Sequence of chain 1.A:
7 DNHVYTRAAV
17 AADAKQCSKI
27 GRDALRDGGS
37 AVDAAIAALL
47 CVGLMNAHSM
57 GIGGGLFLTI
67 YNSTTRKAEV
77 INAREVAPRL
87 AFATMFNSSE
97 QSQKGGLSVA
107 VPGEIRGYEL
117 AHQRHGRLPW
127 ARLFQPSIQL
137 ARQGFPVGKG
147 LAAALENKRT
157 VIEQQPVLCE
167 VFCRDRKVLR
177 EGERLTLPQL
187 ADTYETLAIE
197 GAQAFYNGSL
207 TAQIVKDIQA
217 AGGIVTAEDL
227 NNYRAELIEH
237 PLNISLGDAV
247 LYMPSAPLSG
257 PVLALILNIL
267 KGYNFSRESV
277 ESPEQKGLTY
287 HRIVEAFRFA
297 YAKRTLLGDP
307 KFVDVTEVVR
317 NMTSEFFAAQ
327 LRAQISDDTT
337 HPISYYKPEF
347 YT

A small-molecule ligand and the protein it binds are described below.
Small molecule (SMILES): CC(=O)N[C@@H]1[C@@H](O)[C@H](O)[C@@H](CO)O[C@H]1O

Binding-site contacts:
Ligand atom C4 contacts residue THR90 of chain 1.A at 4.1 Å.
Ligand atom N2 contacts residue MET91 of chain 1.A at 2.9 Å (h-bond).
Ligand atom O5 contacts residue THR90 of chain 1.A at 4.0 Å.
Ligand atom O4 contacts residue PHE88 of chain 1.A at 3.9 Å.
Ligand atom C7 contacts residue MET91 of chain 1.A at 3.4 Å (hydrophobic).
Ligand atom C1 contacts residue THR90 of chain 1.A at 4.0 Å.
Ligand atom C1 contacts residue PHE92 of chain 1.A at 4.5 Å (hydrophobic).
Ligand atom O5 contacts residue ASN93 of chain 1.A at 2.4 Å (h-bond).
Ligand atom C8 contacts residue MET91 of chain 1.A at 3.1 Å (hydrophobic).
Ligand atom C8 contacts residue LEU103 of chain 1.A at 3.9 Å (hydrophobic).
Ligand atom C2 contacts residue THR90 of chain 1.A at 4.4 Å.
Ligand atom C7 contacts residue ASN93 of chain 1.A at 3.3 Å.
Ligand atom C5 contacts residue THR90 of chain 1.A at 3.5 Å.
Ligand atom C2 contacts residue ASN93 of chain 1.A at 2.6 Å.
Ligand atom C3 contacts residue MET91 of chain 1.A at 4.0 Å (hydrophobic).
Ligand atom C6 contacts residue THR90 of chain 1.A at 4.5 Å.
Ligand atom C1 contacts residue ASN93 of chain 1.A at 1.4 Å.
Ligand atom O3 contacts residue PHE88 of chain 1.A at 4.4 Å.
Ligand atom O3 contacts residue MET91 of chain 1.A at 4.5 Å.
Ligand atom C3 contacts residue ASN93 of chain 1.A at 3.9 Å.
Ligand atom C7 contacts residue GLN97 of chain 1.A at 3.2 Å.
Ligand atom C4 contacts residue ASN93 of chain 1.A at 4.3 Å.
Ligand atom C8 contacts residue PHE92 of chain 1.A at 4.4 Å (hydrophobic).
Ligand atom N2 contacts residue ASN93 of chain 1.A at 3.0 Å (h-bond).
Ligand atom C1 contacts residue MET91 of chain 1.A at 4.3 Å (hydrophobic).
Ligand atom C5 contacts residue ASN93 of chain 1.A at 3.7 Å.
Ligand atom N2 contacts residue GLN97 of chain 1.A at 4.0 Å.
Ligand atom O7 contacts residue GLN97 of chain 1.A at 2.9 Å (h-bond).
Ligand atom C3 contacts residue THR90 of chain 1.A at 3.9 Å.
Ligand atom O4 contacts residue THR90 of chain 1.A at 4.1 Å.
Ligand atom O7 contacts residue ASN93 of chain 1.A at 3.2 Å (h-bond).
Ligand atom C8 contacts residue GLN97 of chain 1.A at 3.1 Å.
Ligand atom C2 contacts residue MET91 of chain 1.A at 3.9 Å (hydrophobic).